The protein below binds the small molecule below.
Small molecule (SMILES): C=C(Br)CCO

Binding-site contacts:
Ligand atom C4 contacts residue FE1 of chain 1.O at 2.9 Å.
Ligand atom C3 contacts residue PHE192 of chain 1.B at 4.2 Å (hydrophobic).
Ligand atom BR1 contacts residue GLU209 of chain 1.B at 3.8 Å.
Ligand atom C1 contacts residue LEU110 of chain 1.B at 3.4 Å (hydrophobic).
Ligand atom O5 contacts residue FE1 of chain 1.O at 2.0 Å.
Ligand atom BR1 contacts residue PHE188 of chain 1.B at 3.6 Å.
Ligand atom O5 contacts residue HIS246 of chain 1.B at 3.9 Å.
Ligand atom O5 contacts residue HIS147 of chain 1.B at 4.2 Å.
Ligand atom C4 contacts residue THR213 of chain 1.B at 4.3 Å.
Ligand atom C1 contacts residue GLU114 of chain 1.B at 3.8 Å.
Ligand atom C2 contacts residue PHE192 of chain 1.B at 3.8 Å (hydrophobic).
Ligand atom C3 contacts residue FE1 of chain 1.N at 4.1 Å.
Ligand atom C1 contacts residue PHE192 of chain 1.B at 4.1 Å (hydrophobic).
Ligand atom C3 contacts residue LEU204 of chain 1.B at 4.1 Å (hydrophobic).
Ligand atom C1 contacts residue GLY113 of chain 1.B at 3.5 Å.
Ligand atom O5 contacts residue GLU114 of chain 1.B at 3.1 Å (salt-bridge).
Ligand atom C3 contacts residue GLU144 of chain 1.B at 4.4 Å.
Ligand atom C2 contacts residue PHE188 of chain 1.B at 4.0 Å (hydrophobic).
Ligand atom C3 contacts residue GLY113 of chain 1.B at 3.8 Å.
Ligand atom BR1 contacts residue LEU204 of chain 1.B at 4.3 Å.
Ligand atom O5 contacts residue GLU144 of chain 1.B at 2.8 Å (salt-bridge).
Ligand atom C4 contacts residue GLU209 of chain 1.B at 3.6 Å.
Ligand atom BR1 contacts residue THR213 of chain 1.B at 2.7 Å.
Ligand atom C3 contacts residue GLU209 of chain 1.B at 4.0 Å.
Ligand atom C3 contacts residue FE1 of chain 1.O at 3.9 Å.
Ligand atom C2 contacts residue GLY113 of chain 1.B at 4.1 Å.
Ligand atom C1 contacts residue PHE188 of chain 1.B at 3.4 Å (hydrophobic).
Ligand atom C3 contacts residue ALA117 of chain 1.B at 4.0 Å (hydrophobic).
Ligand atom C4 contacts residue GLU243 of chain 1.B at 4.2 Å.
Ligand atom O5 contacts residue FE1 of chain 1.N at 2.0 Å.
Ligand atom BR1 contacts residue PHE192 of chain 1.B at 3.5 Å.
Ligand atom C4 contacts residue GLU144 of chain 1.B at 4.0 Å.
Ligand atom C3 contacts residue GLU114 of chain 1.B at 3.8 Å.
Ligand atom O5 contacts residue GLU243 of chain 1.B at 3.9 Å.
Ligand atom C4 contacts residue FE1 of chain 1.N at 3.0 Å.
Ligand atom C1 contacts residue THR213 of chain 1.B at 4.2 Å.
Ligand atom C2 contacts residue THR213 of chain 1.B at 4.0 Å.
Ligand atom O5 contacts residue GLU209 of chain 1.B at 3.1 Å (salt-bridge).
Ligand atom BR1 contacts residue GLY208 of chain 1.B at 4.3 Å.
Ligand atom C4 contacts residue GLU114 of chain 1.B at 3.4 Å.

Sequence of chain 1.B:
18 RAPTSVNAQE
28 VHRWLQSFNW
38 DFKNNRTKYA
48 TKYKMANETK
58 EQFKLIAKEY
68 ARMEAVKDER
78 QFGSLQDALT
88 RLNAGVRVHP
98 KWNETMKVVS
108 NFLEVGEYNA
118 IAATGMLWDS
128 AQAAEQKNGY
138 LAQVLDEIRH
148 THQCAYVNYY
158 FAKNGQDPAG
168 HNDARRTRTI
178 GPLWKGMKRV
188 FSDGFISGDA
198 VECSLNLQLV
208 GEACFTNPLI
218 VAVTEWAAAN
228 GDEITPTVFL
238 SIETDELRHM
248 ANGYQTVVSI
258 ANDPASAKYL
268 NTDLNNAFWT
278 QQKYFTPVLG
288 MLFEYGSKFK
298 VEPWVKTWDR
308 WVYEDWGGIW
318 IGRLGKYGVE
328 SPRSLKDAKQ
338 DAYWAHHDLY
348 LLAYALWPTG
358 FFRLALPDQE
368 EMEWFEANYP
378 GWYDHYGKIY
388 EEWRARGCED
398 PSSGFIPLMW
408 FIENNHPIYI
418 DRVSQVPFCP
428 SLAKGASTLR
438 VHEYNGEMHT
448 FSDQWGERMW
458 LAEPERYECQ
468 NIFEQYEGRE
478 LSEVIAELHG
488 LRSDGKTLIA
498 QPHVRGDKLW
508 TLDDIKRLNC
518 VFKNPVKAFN